Binding-site contacts:
Ligand atom N6 contacts residue TYR163 of chain 1.A at 3.8 Å.
Ligand atom C2 contacts residue ILE187 of chain 4.A at 3.4 Å (hydrophobic).
Ligand atom N1 contacts residue ILE187 of chain 4.A at 3.4 Å.
Ligand atom O2' contacts residue ALA162 of chain 1.A at 3.1 Å.
Ligand atom N1 contacts residue ALA185 of chain 4.A at 3.7 Å.
Ligand atom C6 contacts residue ASP150 of chain 4.A at 4.0 Å.
Ligand atom N1 contacts residue TYR163 of chain 1.A at 4.0 Å.
Ligand atom O3' contacts residue LEU49 of chain 1.A at 4.0 Å.
Ligand atom N7 contacts residue TYR163 of chain 1.A at 3.9 Å.
Ligand atom C8 contacts residue TYR163 of chain 1.A at 4.0 Å (hydrophobic).
Ligand atom C2 contacts residue ALA162 of chain 1.A at 4.2 Å (hydrophobic).
Ligand atom C6 contacts residue ALA185 of chain 4.A at 3.8 Å (hydrophobic).
Ligand atom O3' contacts residue GLU123 of chain 1.A at 2.7 Å (salt-bridge).
Ligand atom N3 contacts residue TYR163 of chain 1.A at 3.5 Å (h-bond).
Ligand atom C6 contacts residue TYR163 of chain 1.A at 3.8 Å (hydrophobic).
Ligand atom N6 contacts residue ALA185 of chain 4.A at 3.0 Å (h-bond).
Ligand atom O3' contacts residue ASN122 of chain 1.A at 2.9 Å (h-bond).
Ligand atom O3' contacts residue ASP222 of chain 1.A at 3.7 Å.
Ligand atom C4 contacts residue TYR163 of chain 1.A at 3.9 Å (hydrophobic).
Ligand atom C3' contacts residue ASN122 of chain 1.A at 4.0 Å.
Ligand atom N3 contacts residue ILE187 of chain 4.A at 4.0 Å.
Ligand atom N6 contacts residue ASP150 of chain 4.A at 2.9 Å (salt-bridge).
Ligand atom N1 contacts residue SER166 of chain 1.A at 3.1 Å (h-bond).
Ligand atom C6 contacts residue ILE187 of chain 4.A at 4.0 Å (hydrophobic).
Ligand atom N7 contacts residue PRO132 of chain 4.A at 4.0 Å.
Ligand atom C2 contacts residue SER166 of chain 1.A at 3.0 Å.
Ligand atom O4' contacts residue CC51 of chain 1.C at 3.9 Å.
Ligand atom C5 contacts residue TYR163 of chain 1.A at 3.9 Å (hydrophobic).
Ligand atom C2 contacts residue TYR163 of chain 1.A at 3.7 Å (hydrophobic).
Ligand atom N7 contacts residue ASP150 of chain 4.A at 4.1 Å.
Ligand atom O2' contacts residue TYR163 of chain 1.A at 3.4 Å (h-bond).
Ligand atom C3' contacts residue GLU123 of chain 1.A at 3.2 Å.
Ligand atom O2' contacts residue GLU123 of chain 1.A at 2.6 Å (salt-bridge).
Ligand atom C2' contacts residue GLU123 of chain 1.A at 3.3 Å.
Ligand atom C3' contacts residue ASP222 of chain 1.A at 3.9 Å.
Ligand atom N6 contacts residue GLY149 of chain 4.A at 3.7 Å.
Ligand atom C1' contacts residue CC51 of chain 1.C at 4.1 Å.
Ligand atom N3 contacts residue ALA162 of chain 1.A at 4.0 Å.
Ligand atom C2' contacts residue TYR163 of chain 1.A at 4.0 Å (hydrophobic).
Ligand atom O2' contacts residue ASN122 of chain 1.A at 3.6 Å.

Sequence of chain 1.A:
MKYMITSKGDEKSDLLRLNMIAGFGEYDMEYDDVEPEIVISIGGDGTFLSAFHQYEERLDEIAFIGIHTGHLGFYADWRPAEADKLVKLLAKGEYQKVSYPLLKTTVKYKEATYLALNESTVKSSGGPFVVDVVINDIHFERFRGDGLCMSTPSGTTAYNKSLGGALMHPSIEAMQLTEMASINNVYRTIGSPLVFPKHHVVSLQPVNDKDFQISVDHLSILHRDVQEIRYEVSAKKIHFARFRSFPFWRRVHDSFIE

Sequence of chain 4.A:
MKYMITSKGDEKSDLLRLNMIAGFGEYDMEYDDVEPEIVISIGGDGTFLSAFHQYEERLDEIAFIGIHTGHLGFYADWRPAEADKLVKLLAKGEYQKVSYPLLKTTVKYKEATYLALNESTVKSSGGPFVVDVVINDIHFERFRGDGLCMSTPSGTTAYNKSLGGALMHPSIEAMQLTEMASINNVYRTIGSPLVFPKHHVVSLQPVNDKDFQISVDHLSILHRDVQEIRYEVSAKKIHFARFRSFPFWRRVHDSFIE

A protein and the small-molecule ligand that binds it are described below.
Small molecule (SMILES): Nc1ncnc2c1ncn2[C@@H]1OC[C@@H](O)[C@H]1O